A small-molecule ligand and the protein it binds are described below.
Small molecule (SMILES): NC(=[NH2+])c1ccc(C(F)(F)F)cc1

Binding-site contacts:
Ligand atom F13 contacts residue GLY169 of chain 1.A at 4.1 Å.
Ligand atom C6 contacts residue THR311 of chain 1.A at 4.4 Å.
Ligand atom C7 contacts residue ASP308 of chain 1.A at 3.6 Å.
Ligand atom F12 contacts residue ILE393 of chain 1.A at 4.0 Å.
Ligand atom F11 contacts residue ILE393 of chain 1.A at 4.0 Å.
Ligand atom C1 contacts residue TYR168 of chain 1.A at 4.4 Å (hydrophobic).
Ligand atom C10 contacts residue ILE389 of chain 1.A at 4.1 Å (hydrophobic).
Ligand atom C1 contacts residue GLY169 of chain 1.A at 3.4 Å.
Ligand atom N8 contacts residue GLY126 of chain 1.A at 3.5 Å.
Ligand atom N8 contacts residue GLY310 of chain 1.A at 4.2 Å.
Ligand atom N9 contacts residue TYR168 of chain 1.A at 3.5 Å.
Ligand atom N9 contacts residue GLY126 of chain 1.A at 3.3 Å (h-bond).
Ligand atom N8 contacts residue ASP124 of chain 1.A at 2.8 Å (salt-bridge).
Ligand atom C7 contacts residue SER127 of chain 1.A at 4.4 Å.
Ligand atom N9 contacts residue SER127 of chain 1.A at 3.6 Å.
Ligand atom C5 contacts residue ASP308 of chain 1.A at 3.2 Å.
Ligand atom F12 contacts residue ILE391 of chain 1.A at 3.5 Å.
Ligand atom F11 contacts residue ILE389 of chain 1.A at 3.4 Å.
Ligand atom N8 contacts residue SER127 of chain 1.A at 4.5 Å.
Ligand atom C10 contacts residue GLY169 of chain 1.A at 4.2 Å.
Ligand atom C6 contacts residue ASP308 of chain 1.A at 3.7 Å.
Ligand atom C5 contacts residue GLY126 of chain 1.A at 3.9 Å.
Ligand atom F11 contacts residue GLY169 of chain 1.A at 3.8 Å.
Ligand atom C2 contacts residue TYR168 of chain 1.A at 4.2 Å (hydrophobic).
Ligand atom C4 contacts residue ASP308 of chain 1.A at 4.1 Å.
Ligand atom C6 contacts residue GLY126 of chain 1.A at 3.9 Å.
Ligand atom C4 contacts residue ILE393 of chain 1.A at 4.2 Å (hydrophobic).
Ligand atom F12 contacts residue ILE389 of chain 1.A at 3.5 Å.
Ligand atom C5 contacts residue THR311 of chain 1.A at 4.4 Å.
Ligand atom C7 contacts residue GLY126 of chain 1.A at 3.4 Å.
Ligand atom C5 contacts residue ILE306 of chain 1.A at 4.0 Å (hydrophobic).
Ligand atom C7 contacts residue ASP124 of chain 1.A at 3.6 Å.
Ligand atom N8 contacts residue THR311 of chain 1.A at 3.9 Å.
Ligand atom C2 contacts residue GLY169 of chain 1.A at 3.1 Å.
Ligand atom C4 contacts residue ILE306 of chain 1.A at 4.0 Å (hydrophobic).
Ligand atom C3 contacts residue GLY169 of chain 1.A at 4.2 Å.
Ligand atom N8 contacts residue ASP308 of chain 1.A at 2.7 Å (salt-bridge).
Ligand atom N9 contacts residue ASP124 of chain 1.A at 2.9 Å (salt-bridge).
Ligand atom C5 contacts residue PHE283 of chain 1.A at 4.4 Å (hydrophobic).
Ligand atom C10 contacts residue ILE393 of chain 1.A at 4.4 Å (hydrophobic).

Sequence of chain 1.A:
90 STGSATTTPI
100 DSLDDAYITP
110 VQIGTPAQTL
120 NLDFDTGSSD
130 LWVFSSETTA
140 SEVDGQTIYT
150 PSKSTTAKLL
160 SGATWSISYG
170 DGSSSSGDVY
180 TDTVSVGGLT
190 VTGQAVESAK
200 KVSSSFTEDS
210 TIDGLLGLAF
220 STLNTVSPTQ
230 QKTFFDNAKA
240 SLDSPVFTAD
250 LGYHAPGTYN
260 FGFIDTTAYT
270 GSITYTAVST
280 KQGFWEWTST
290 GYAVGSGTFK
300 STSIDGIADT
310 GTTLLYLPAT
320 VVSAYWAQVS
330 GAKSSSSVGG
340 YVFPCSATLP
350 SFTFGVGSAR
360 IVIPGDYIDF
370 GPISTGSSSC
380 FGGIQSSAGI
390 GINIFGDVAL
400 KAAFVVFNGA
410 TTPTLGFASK